A protein and the small-molecule ligand that binds it are described below.
Small molecule (SMILES): CC(=O)N[C@@H]1[C@@H](O)[C@H](O)[C@@H](CO)O[C@H]1O

Binding-site contacts:
Ligand atom C5 contacts residue ALA38 of chain 2.B at 4.4 Å (hydrophobic).
Ligand atom O7 contacts residue ASN35 of chain 2.B at 3.5 Å (h-bond).
Ligand atom C5 contacts residue THR37 of chain 2.B at 3.8 Å.
Ligand atom C1 contacts residue ASN35 of chain 2.B at 1.4 Å.
Ligand atom C4 contacts residue ASN35 of chain 2.B at 4.2 Å.
Ligand atom O6 contacts residue ALA38 of chain 2.B at 3.9 Å.
Ligand atom C6 contacts residue THR41 of chain 2.B at 4.1 Å.
Ligand atom C1 contacts residue ALA38 of chain 2.B at 4.3 Å (hydrophobic).
Ligand atom C5 contacts residue ASN35 of chain 2.B at 3.7 Å.
Ligand atom C6 contacts residue THR37 of chain 2.B at 3.9 Å.
Ligand atom O5 contacts residue THR37 of chain 2.B at 4.1 Å.
Ligand atom O5 contacts residue ALA38 of chain 2.B at 3.7 Å.
Ligand atom N2 contacts residue ASN35 of chain 2.B at 2.8 Å (h-bond).
Ligand atom C6 contacts residue ALA38 of chain 2.B at 4.2 Å (hydrophobic).
Ligand atom O5 contacts residue ASN35 of chain 2.B at 2.4 Å (h-bond).
Ligand atom C1 contacts residue THR37 of chain 2.B at 4.2 Å.
Ligand atom C3 contacts residue ASN35 of chain 2.B at 3.8 Å.
Ligand atom C2 contacts residue ASN35 of chain 2.B at 2.4 Å.
Ligand atom C7 contacts residue ASN35 of chain 2.B at 3.5 Å.

Sequence of chain 2.B:
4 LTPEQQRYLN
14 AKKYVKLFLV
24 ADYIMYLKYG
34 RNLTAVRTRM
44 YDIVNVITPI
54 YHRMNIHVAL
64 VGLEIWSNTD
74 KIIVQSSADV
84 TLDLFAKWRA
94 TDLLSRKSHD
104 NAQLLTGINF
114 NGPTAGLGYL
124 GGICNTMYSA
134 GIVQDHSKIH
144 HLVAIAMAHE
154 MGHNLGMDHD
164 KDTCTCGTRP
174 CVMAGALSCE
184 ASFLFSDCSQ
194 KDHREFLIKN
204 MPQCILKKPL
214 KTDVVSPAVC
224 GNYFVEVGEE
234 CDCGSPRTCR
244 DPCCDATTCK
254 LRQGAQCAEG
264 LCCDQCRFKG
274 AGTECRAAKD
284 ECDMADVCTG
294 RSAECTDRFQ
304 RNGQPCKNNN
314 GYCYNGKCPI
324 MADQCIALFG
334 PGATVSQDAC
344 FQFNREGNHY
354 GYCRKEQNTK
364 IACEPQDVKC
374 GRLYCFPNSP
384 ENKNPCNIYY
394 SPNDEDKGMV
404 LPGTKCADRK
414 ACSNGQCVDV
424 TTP